Binding-site contacts:
Ligand atom CT contacts residue SER37 of chain 1.E at 3.5 Å.
Ligand atom NA2 contacts residue THR134 of chain 1.E at 3.2 Å (h-bond).
Ligand atom N5 contacts residue NDP1 of chain 1.V at 3.3 Å.
Ligand atom NA4 contacts residue VAL9 of chain 1.E at 2.6 Å (h-bond).
Ligand atom CM contacts residue SER61 of chain 1.E at 3.7 Å.
Ligand atom NA2 contacts residue ASP32 of chain 1.E at 2.8 Å (salt-bridge).
Ligand atom C4 contacts residue VAL9 of chain 1.E at 3.6 Å (hydrophobic).
Ligand atom C9 contacts residue NDP1 of chain 1.V at 3.6 Å.
Ligand atom O2 contacts residue ARG70 of chain 1.E at 2.7 Å (salt-bridge).
Ligand atom O2 contacts residue SER37 of chain 1.E at 3.0 Å (h-bond).
Ligand atom N5 contacts residue CYS113 of chain 1.E at 3.6 Å.
Ligand atom NA2 contacts residue ALA11 of chain 1.E at 3.4 Å.
Ligand atom C8A contacts residue NDP1 of chain 1.V at 3.6 Å.
Ligand atom C6 contacts residue NDP1 of chain 1.V at 3.5 Å.
Ligand atom N3 contacts residue NDP1 of chain 1.V at 3.7 Å.
Ligand atom NA4 contacts residue TYR119 of chain 1.E at 3.6 Å.
Ligand atom C2 contacts residue ASP32 of chain 1.E at 3.5 Å.
Ligand atom N3 contacts residue VAL10 of chain 1.E at 3.4 Å (h-bond).
Ligand atom O1 contacts residue ARG70 of chain 1.E at 2.5 Å (salt-bridge).
Ligand atom C2 contacts residue ALA11 of chain 1.E at 3.6 Å (hydrophobic).
Ligand atom C16 contacts residue PHE36 of chain 1.E at 3.6 Å (hydrophobic).
Ligand atom NA4 contacts residue PHE36 of chain 1.E at 3.4 Å.
Ligand atom OE2 contacts residue LEU33 of chain 1.E at 3.5 Å.
Ligand atom C7 contacts residue LEU25 of chain 1.E at 3.6 Å (hydrophobic).
Ligand atom C4 contacts residue PHE36 of chain 1.E at 3.5 Å (hydrophobic).
Ligand atom C14 contacts residue ILE62 of chain 1.E at 3.5 Å (hydrophobic).
Ligand atom NA4 contacts residue CYS113 of chain 1.E at 3.0 Å (h-bond).
Ligand atom O1 contacts residue PHE36 of chain 1.E at 3.6 Å.
Ligand atom N3 contacts residue VAL9 of chain 1.E at 3.4 Å.
Ligand atom C2 contacts residue VAL10 of chain 1.E at 3.7 Å (hydrophobic).
Ligand atom C4 contacts residue NDP1 of chain 1.V at 3.3 Å.
Ligand atom N1 contacts residue ALA11 of chain 1.E at 3.5 Å.
Ligand atom NA2 contacts residue VAL10 of chain 1.E at 3.5 Å (h-bond).
Ligand atom N3 contacts residue ALA11 of chain 1.E at 3.7 Å.
Ligand atom O1 contacts residue SER37 of chain 1.E at 3.5 Å.
Ligand atom CT contacts residue ARG70 of chain 1.E at 3.2 Å.
Ligand atom N10 contacts residue ILE62 of chain 1.E at 3.6 Å.
Ligand atom CM contacts residue ILE62 of chain 1.E at 3.5 Å (hydrophobic).
Ligand atom N1 contacts residue ASP32 of chain 1.E at 2.8 Å (salt-bridge).
Ligand atom C4A contacts residue NDP1 of chain 1.V at 3.2 Å.

Sequence of chain 1.E:
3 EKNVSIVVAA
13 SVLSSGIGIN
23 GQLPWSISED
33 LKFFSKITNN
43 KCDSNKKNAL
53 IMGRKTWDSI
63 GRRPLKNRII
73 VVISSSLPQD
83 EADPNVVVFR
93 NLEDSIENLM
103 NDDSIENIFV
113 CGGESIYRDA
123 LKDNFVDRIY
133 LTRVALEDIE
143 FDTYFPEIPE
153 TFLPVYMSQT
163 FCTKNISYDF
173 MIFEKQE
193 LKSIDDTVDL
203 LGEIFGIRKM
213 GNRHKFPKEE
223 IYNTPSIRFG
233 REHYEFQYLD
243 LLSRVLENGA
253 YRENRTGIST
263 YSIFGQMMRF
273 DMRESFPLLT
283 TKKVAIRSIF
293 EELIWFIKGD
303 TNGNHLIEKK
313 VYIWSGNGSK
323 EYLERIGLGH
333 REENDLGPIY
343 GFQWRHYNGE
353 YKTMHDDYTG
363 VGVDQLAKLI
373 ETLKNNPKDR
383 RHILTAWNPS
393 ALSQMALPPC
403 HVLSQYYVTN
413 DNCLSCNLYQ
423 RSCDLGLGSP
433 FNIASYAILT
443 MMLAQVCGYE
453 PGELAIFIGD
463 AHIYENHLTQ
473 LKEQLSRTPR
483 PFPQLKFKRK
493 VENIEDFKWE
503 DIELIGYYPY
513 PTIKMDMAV

The small molecule below binds the protein below.
Small molecule (SMILES): CN(Cc1cnc2nc(N)nc(N)c2n1)c1ccc(C(=O)N[C@@H](CCC(=O)O)C(=O)O)cc1